Binding-site contacts:
Ligand atom C27 contacts residue THR21 of chain 1.K at 3.3 Å.
Ligand atom C11 contacts residue TYR170 of chain 1.K at 3.2 Å (hydrophobic).
Ligand atom C7 contacts residue THR1 of chain 1.K at 2.6 Å.
Ligand atom C23 contacts residue GLY47 of chain 1.K at 3.6 Å.
Ligand atom C3 contacts residue VAL31 of chain 1.K at 3.5 Å (hydrophobic).
Ligand atom C10 contacts residue TYR170 of chain 1.K at 3.5 Å (hydrophobic).
Ligand atom C42 contacts residue GLY48 of chain 1.K at 3.7 Å.
Ligand atom C4 contacts residue VAL31 of chain 1.K at 3.6 Å (hydrophobic).
Ligand atom C11 contacts residue ARG19 of chain 1.K at 3.1 Å.
Ligand atom C30 contacts residue ASP126 of chain 1.L at 3.5 Å.
Ligand atom N22 contacts residue THR1 of chain 1.K at 3.6 Å.
Ligand atom N22 contacts residue GLY47 of chain 1.K at 2.8 Å (h-bond).
Ligand atom C12 contacts residue MES1 of chain 1.HA at 3.3 Å.
Ligand atom C4 contacts residue ALA49 of chain 1.K at 3.4 Å (hydrophobic).
Ligand atom O21 contacts residue MES1 of chain 1.HA at 2.7 Å (h-bond).
Ligand atom C46 contacts residue SER96 of chain 1.K at 3.7 Å.
Ligand atom C9 contacts residue THR1 of chain 1.K at 1.4 Å.
Ligand atom O13 contacts residue THR21 of chain 1.K at 3.1 Å (h-bond).
Ligand atom C10 contacts residue THR1 of chain 1.K at 1.5 Å.
Ligand atom N28 contacts residue ASP126 of chain 1.L at 3.2 Å (salt-bridge).
Ligand atom C2 contacts residue THR45 of chain 1.K at 3.2 Å.
Ligand atom C24 contacts residue GLY47 of chain 1.K at 3.4 Å.
Ligand atom C7 contacts residue GLY47 of chain 1.K at 3.5 Å.
Ligand atom O21 contacts residue THR1 of chain 1.K at 2.3 Å (h-bond).
Ligand atom N25 contacts residue THR21 of chain 1.K at 2.8 Å (h-bond).
Ligand atom C1 contacts residue THR45 of chain 1.K at 3.0 Å.
Ligand atom C42 contacts residue GLY47 of chain 1.K at 3.7 Å.
Ligand atom C11 contacts residue THR1 of chain 1.K at 2.5 Å.
Ligand atom C38 contacts residue THR21 of chain 1.K at 3.5 Å.
Ligand atom O49 contacts residue ALA20 of chain 1.K at 3.3 Å.
Ligand atom O39 contacts residue ALA49 of chain 1.K at 3.1 Å (h-bond).
Ligand atom C26 contacts residue THR21 of chain 1.K at 3.5 Å.
Ligand atom O21 contacts residue GLY47 of chain 1.K at 3.1 Å (h-bond).
Ligand atom C10 contacts residue MES1 of chain 1.HA at 3.7 Å.
Ligand atom O49 contacts residue THR21 of chain 1.K at 2.9 Å (h-bond).
Ligand atom C3 contacts residue ALA49 of chain 1.K at 3.5 Å (hydrophobic).
Ligand atom O13 contacts residue MES1 of chain 1.HA at 3.7 Å.
Ligand atom O13 contacts residue THR1 of chain 1.K at 3.6 Å.
Ligand atom C8 contacts residue THR1 of chain 1.K at 2.4 Å.
Ligand atom C12 contacts residue THR1 of chain 1.K at 2.4 Å.

This protein binds this small molecule.
Small molecule (SMILES): COc1ccc(C[C@H](NC(=O)[C@H](C)NC(=O)CN2CCOCC2)C(=O)N[C@@H](Cc2ccccc2)[C@@H](O)[C@H](C)CO)cc1

Sequence of chain 1.L:
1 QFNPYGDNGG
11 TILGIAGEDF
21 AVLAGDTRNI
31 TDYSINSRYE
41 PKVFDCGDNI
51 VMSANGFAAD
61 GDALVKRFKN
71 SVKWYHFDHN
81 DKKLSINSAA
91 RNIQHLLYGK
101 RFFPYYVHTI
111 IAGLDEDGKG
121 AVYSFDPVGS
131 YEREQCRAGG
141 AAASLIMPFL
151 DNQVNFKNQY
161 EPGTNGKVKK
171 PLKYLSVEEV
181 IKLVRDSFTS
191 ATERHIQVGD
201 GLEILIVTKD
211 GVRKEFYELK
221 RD

Sequence of chain 1.K:
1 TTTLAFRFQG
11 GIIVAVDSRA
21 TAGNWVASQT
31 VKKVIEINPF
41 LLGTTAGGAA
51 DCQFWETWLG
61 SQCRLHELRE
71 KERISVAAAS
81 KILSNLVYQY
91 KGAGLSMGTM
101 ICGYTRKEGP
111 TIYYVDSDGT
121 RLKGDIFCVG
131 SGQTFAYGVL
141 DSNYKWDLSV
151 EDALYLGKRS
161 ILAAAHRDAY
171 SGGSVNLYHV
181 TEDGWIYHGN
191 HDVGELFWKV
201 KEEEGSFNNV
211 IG